This protein binds this small molecule.
Small molecule (SMILES): CC(=O)N[C@H]1[C@H](O[C@H]2[C@H](O)[C@@H](NC(C)=O)CO[C@@H]2CO)O[C@H](CO)[C@@H](O)[C@@H]1O

Binding-site contacts:
Ligand atom C2 contacts residue ASN162 of chain 1.B at 2.5 Å.
Ligand atom C1 contacts residue ASN184 of chain 1.B at 3.6 Å.
Ligand atom N2 contacts residue ASN162 of chain 1.B at 3.0 Å (h-bond).
Ligand atom C6 contacts residue ASN184 of chain 1.B at 3.9 Å.
Ligand atom C7 contacts residue LEU83 of chain 1.B at 3.9 Å (hydrophobic).
Ligand atom C3 contacts residue ASN162 of chain 1.B at 3.8 Å.
Ligand atom O5 contacts residue ASN162 of chain 1.B at 2.3 Å (h-bond).
Ligand atom N2 contacts residue LEU83 of chain 1.B at 3.5 Å.
Ligand atom C3 contacts residue LEU85 of chain 1.B at 4.5 Å (hydrophobic).
Ligand atom O7 contacts residue LEU83 of chain 1.B at 3.5 Å.
Ligand atom C5 contacts residue ASN184 of chain 1.B at 3.6 Å.
Ligand atom C5 contacts residue ASN162 of chain 1.B at 3.6 Å.
Ligand atom C4 contacts residue ASN162 of chain 1.B at 4.2 Å.
Ligand atom C1 contacts residue ASN162 of chain 1.B at 1.4 Å.
Ligand atom C8 contacts residue ASN162 of chain 1.B at 3.9 Å.
Ligand atom O6 contacts residue ASN184 of chain 1.B at 3.2 Å (h-bond).
Ligand atom C1 contacts residue LEU85 of chain 1.B at 4.1 Å (hydrophobic).
Ligand atom C5 contacts residue LEU85 of chain 1.B at 4.3 Å (hydrophobic).
Ligand atom O5 contacts residue ASN184 of chain 1.B at 3.2 Å (h-bond).
Ligand atom C7 contacts residue ASN162 of chain 1.B at 3.6 Å.

Sequence of chain 1.B:
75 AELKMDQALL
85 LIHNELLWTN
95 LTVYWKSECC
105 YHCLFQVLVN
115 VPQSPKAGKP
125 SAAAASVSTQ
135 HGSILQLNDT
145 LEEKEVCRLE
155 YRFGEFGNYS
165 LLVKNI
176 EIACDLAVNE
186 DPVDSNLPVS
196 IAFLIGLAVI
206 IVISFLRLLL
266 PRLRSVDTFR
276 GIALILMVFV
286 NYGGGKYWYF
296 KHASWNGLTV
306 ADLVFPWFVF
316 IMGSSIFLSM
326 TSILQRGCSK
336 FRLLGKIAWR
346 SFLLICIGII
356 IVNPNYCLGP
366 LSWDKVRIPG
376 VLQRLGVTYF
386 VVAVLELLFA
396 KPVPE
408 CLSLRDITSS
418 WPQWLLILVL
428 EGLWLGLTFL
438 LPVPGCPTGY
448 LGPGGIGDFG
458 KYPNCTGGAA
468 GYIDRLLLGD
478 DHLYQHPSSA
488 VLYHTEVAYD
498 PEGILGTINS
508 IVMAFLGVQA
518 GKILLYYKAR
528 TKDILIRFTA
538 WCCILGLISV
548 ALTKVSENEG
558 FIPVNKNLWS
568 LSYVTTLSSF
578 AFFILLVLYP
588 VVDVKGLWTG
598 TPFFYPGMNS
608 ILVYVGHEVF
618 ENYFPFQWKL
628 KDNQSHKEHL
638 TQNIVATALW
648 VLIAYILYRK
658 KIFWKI